The small molecule below binds the protein below.
Small molecule (SMILES): COCC(CCO[C@H]1CC[C@@]2(C)C(=CC[C@H]3[C@@H]4C[C@@H]5O[C@]6(CC[C@@H](C)CO6)[C@@H](C)[C@@H]5[C@@]4(C)CC[C@@H]32)C1)COC

Sequence of chain 1.E:
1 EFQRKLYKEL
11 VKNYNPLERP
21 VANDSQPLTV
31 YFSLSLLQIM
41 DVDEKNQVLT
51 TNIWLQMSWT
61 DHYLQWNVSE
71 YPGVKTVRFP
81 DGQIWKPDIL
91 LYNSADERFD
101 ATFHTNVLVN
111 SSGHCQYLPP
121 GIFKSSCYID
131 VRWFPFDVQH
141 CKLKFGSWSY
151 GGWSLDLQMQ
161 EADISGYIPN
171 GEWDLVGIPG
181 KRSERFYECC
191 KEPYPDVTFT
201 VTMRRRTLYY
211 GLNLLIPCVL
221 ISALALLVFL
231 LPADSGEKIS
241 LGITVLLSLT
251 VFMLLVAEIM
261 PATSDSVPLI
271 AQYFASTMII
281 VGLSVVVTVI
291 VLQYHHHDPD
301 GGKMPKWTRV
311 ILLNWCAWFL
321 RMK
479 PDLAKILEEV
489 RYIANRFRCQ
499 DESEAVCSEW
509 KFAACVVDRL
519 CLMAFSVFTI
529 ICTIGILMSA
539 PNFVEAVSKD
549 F

Binding-site contacts:
Ligand atom C77 contacts residue VAL525 of chain 1.E at 4.0 Å (hydrophobic).
Ligand atom C18 contacts residue TRP318 of chain 1.E at 4.0 Å (hydrophobic).
Ligand atom C24 contacts residue TRP315 of chain 1.E at 4.0 Å (hydrophobic).
Ligand atom C77 contacts residue MET521 of chain 1.E at 4.5 Å (hydrophobic).
Ligand atom C74 contacts residue LEU518 of chain 1.E at 4.4 Å (hydrophobic).
Ligand atom O20 contacts residue TRP315 of chain 1.E at 4.1 Å.
Ligand atom C21 contacts residue TRP315 of chain 1.E at 3.6 Å (hydrophobic).
Ligand atom C09 contacts residue PHE319 of chain 1.E at 3.4 Å (hydrophobic).
Ligand atom C21 contacts residue TRP318 of chain 1.E at 3.8 Å (hydrophobic).
Ligand atom C77 contacts residue ALA522 of chain 1.E at 3.9 Å (hydrophobic).
Ligand atom C19 contacts residue PHE319 of chain 1.E at 3.8 Å (hydrophobic).
Ligand atom C81 contacts residue VAL525 of chain 1.E at 3.8 Å (hydrophobic).
Ligand atom C79 contacts residue ALA522 of chain 1.E at 3.9 Å (hydrophobic).
Ligand atom C12 contacts residue PHE319 of chain 1.E at 3.5 Å (hydrophobic).
Ligand atom O49 contacts residue TRP315 of chain 1.E at 4.5 Å.
Ligand atom C75 contacts residue ALA522 of chain 1.E at 3.9 Å (hydrophobic).
Ligand atom C24 contacts residue TRP318 of chain 1.E at 3.7 Å (hydrophobic).
Ligand atom C22 contacts residue TRP315 of chain 1.E at 4.0 Å (hydrophobic).
Ligand atom O25 contacts residue TRP318 of chain 1.E at 4.3 Å.
Ligand atom C03 contacts residue LEU518 of chain 1.E at 4.0 Å (hydrophobic).
Ligand atom C01 contacts residue PHE319 of chain 1.E at 4.0 Å (hydrophobic).
Ligand atom C11 contacts residue PHE319 of chain 1.E at 4.3 Å (hydrophobic).
Ligand atom C78 contacts residue ALA522 of chain 1.E at 3.9 Å (hydrophobic).
Ligand atom C17 contacts residue TRP315 of chain 1.E at 3.9 Å (hydrophobic).
Ligand atom C10 contacts residue PHE319 of chain 1.E at 3.9 Å (hydrophobic).
Ligand atom C78 contacts residue VAL525 of chain 1.E at 4.3 Å (hydrophobic).
Ligand atom C75 contacts residue MET521 of chain 1.E at 4.1 Å (hydrophobic).
Ligand atom C75 contacts residue LEU518 of chain 1.E at 3.7 Å (hydrophobic).
Ligand atom O80 contacts residue ALA522 of chain 1.E at 3.7 Å.
Ligand atom C18 contacts residue PHE319 of chain 1.E at 4.3 Å (hydrophobic).
Ligand atom C19 contacts residue TRP315 of chain 1.E at 4.2 Å (hydrophobic).
Ligand atom C10 contacts residue LEU518 of chain 1.E at 3.8 Å (hydrophobic).
Ligand atom C18 contacts residue TRP315 of chain 1.E at 4.0 Å (hydrophobic).
Ligand atom C26 contacts residue TRP318 of chain 1.E at 3.8 Å (hydrophobic).
Ligand atom C23 contacts residue TRP318 of chain 1.E at 4.1 Å (hydrophobic).